The protein below binds the small molecule below.
Small molecule (SMILES): CC(=O)N[C@H]1[C@H](O[C@H]2[C@H](O)[C@@H](NC(C)=O)CO[C@@H]2CO)O[C@H](CO)[C@@H](O[C@@H]2O[C@H](CO)[C@@H](O[C@@H]3O[C@H](CO)[C@@H](O)[C@H](O)[C@@H]3O)[C@H](O)[C@@H]2O)[C@@H]1O

Binding-site contacts:
Ligand atom O7 contacts residue ASN330 of chain 1.A at 3.0 Å (h-bond).
Ligand atom O3 contacts residue ALA327 of chain 1.A at 4.1 Å.
Ligand atom C1 contacts residue ASN135 of chain 1.A at 1.4 Å.
Ligand atom C2 contacts residue ASN135 of chain 1.A at 2.4 Å.
Ligand atom N2 contacts residue ASN330 of chain 1.A at 4.2 Å.
Ligand atom C4 contacts residue ASN330 of chain 1.A at 3.2 Å.
Ligand atom C6 contacts residue THR326 of chain 1.A at 3.6 Å.
Ligand atom C6 contacts residue ASN330 of chain 1.A at 4.0 Å.
Ligand atom O5 contacts residue ASN330 of chain 1.A at 4.3 Å.
Ligand atom C8 contacts residue LEU132 of chain 1.A at 3.9 Å (hydrophobic).
Ligand atom C7 contacts residue ASN135 of chain 1.A at 3.5 Å.
Ligand atom C1 contacts residue ASN330 of chain 1.A at 4.1 Å.
Ligand atom C3 contacts residue ASN330 of chain 1.A at 3.5 Å.
Ligand atom O7 contacts residue GLY131 of chain 1.A at 3.8 Å.
Ligand atom O5 contacts residue THR326 of chain 1.A at 3.6 Å.
Ligand atom C2 contacts residue ASN330 of chain 1.A at 4.3 Å.
Ligand atom C5 contacts residue ASN330 of chain 1.A at 3.2 Å.
Ligand atom O4 contacts residue ASN330 of chain 1.A at 2.8 Å (h-bond).
Ligand atom C5 contacts residue ASN135 of chain 1.A at 3.6 Å.
Ligand atom N2 contacts residue ASN135 of chain 1.A at 2.7 Å (h-bond).
Ligand atom C7 contacts residue GLY131 of chain 1.A at 4.3 Å.
Ligand atom C7 contacts residue ALA327 of chain 1.A at 3.8 Å (hydrophobic).
Ligand atom O3 contacts residue THR326 of chain 1.A at 3.7 Å.
Ligand atom C8 contacts residue ALA327 of chain 1.A at 3.9 Å (hydrophobic).
Ligand atom O3 contacts residue ASN330 of chain 1.A at 4.3 Å.
Ligand atom O5 contacts residue ASN135 of chain 1.A at 2.3 Å (h-bond).
Ligand atom O7 contacts residue LEU132 of chain 1.A at 4.3 Å.
Ligand atom C5 contacts residue THR326 of chain 1.A at 4.2 Å.
Ligand atom C4 contacts residue ASN135 of chain 1.A at 4.1 Å.
Ligand atom O7 contacts residue ASN135 of chain 1.A at 3.7 Å.
Ligand atom O4 contacts residue THR326 of chain 1.A at 4.4 Å.
Ligand atom O6 contacts residue GLU323 of chain 1.A at 3.1 Å (salt-bridge).
Ligand atom O7 contacts residue ALA327 of chain 1.A at 3.5 Å.
Ligand atom C3 contacts residue ASN135 of chain 1.A at 3.7 Å.
Ligand atom C6 contacts residue GLU323 of chain 1.A at 3.8 Å.
Ligand atom C3 contacts residue ALA327 of chain 1.A at 4.4 Å (hydrophobic).
Ligand atom C7 contacts residue ASN330 of chain 1.A at 3.9 Å.

Sequence of chain 1.A:
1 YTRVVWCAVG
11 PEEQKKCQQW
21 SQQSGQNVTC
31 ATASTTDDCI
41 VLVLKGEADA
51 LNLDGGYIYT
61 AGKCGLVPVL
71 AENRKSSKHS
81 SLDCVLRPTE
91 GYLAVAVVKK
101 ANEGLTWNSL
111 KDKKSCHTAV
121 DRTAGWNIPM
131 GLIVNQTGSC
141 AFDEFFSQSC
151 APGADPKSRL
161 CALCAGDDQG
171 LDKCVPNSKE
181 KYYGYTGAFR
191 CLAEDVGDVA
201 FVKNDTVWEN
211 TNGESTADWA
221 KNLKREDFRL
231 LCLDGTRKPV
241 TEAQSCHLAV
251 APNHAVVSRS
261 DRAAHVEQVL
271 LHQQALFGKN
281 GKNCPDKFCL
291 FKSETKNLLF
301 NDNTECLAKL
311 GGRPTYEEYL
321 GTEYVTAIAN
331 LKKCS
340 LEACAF